Sequence of chain 1.A:
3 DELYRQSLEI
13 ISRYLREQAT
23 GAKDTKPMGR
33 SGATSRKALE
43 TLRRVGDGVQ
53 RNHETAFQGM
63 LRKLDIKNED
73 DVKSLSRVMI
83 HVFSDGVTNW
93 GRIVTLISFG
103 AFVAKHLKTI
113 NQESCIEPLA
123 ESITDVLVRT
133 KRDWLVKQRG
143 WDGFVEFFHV

A small-molecule ligand and the protein it binds are described below.
Small molecule (SMILES): Cc1cc(OCCCc2c3n(c4c(-c5c(C)nn(C)c5C)cccc24)CCCN(Cc2cccc(C(=O)O)c2)C3=O)cc(C)c1Cl

Binding-site contacts:
Ligand atom CLAI contacts residue LEU121 of chain 1.A at 3.8 Å.
Ligand atom OAG contacts residue VAL84 of chain 1.A at 3.7 Å.
Ligand atom CAA contacts residue LEU77 of chain 1.A at 3.4 Å (hydrophobic).
Ligand atom NAZ contacts residue ALA58 of chain 1.A at 3.4 Å.
Ligand atom CAN contacts residue PHE59 of chain 1.A at 3.7 Å (hydrophobic).
Ligand atom CBF contacts residue ALA58 of chain 1.A at 3.4 Å (hydrophobic).
Ligand atom CAQ contacts residue PHE101 of chain 1.A at 3.4 Å (hydrophobic).
Ligand atom CBP contacts residue VAL84 of chain 1.A at 4.0 Å (hydrophobic).
Ligand atom CAP contacts residue MET81 of chain 1.A at 3.5 Å (hydrophobic).
Ligand atom OAH contacts residue HIS55 of chain 1.A at 3.5 Å (h-bond).
Ligand atom CBH contacts residue MET81 of chain 1.A at 4.0 Å (hydrophobic).
Ligand atom CAA contacts residue VAL80 of chain 1.A at 3.8 Å (hydrophobic).
Ligand atom CBM contacts residue THR97 of chain 1.A at 3.8 Å.
Ligand atom CAB contacts residue PHE101 of chain 1.A at 3.8 Å (hydrophobic).
Ligand atom CBE contacts residue MET81 of chain 1.A at 3.9 Å (hydrophobic).
Ligand atom CAB contacts residue GLY102 of chain 1.A at 3.5 Å.
Ligand atom CAV contacts residue LEU98 of chain 1.A at 3.8 Å (hydrophobic).
Ligand atom CAY contacts residue ARG94 of chain 1.A at 3.6 Å.
Ligand atom NBS contacts residue ALA58 of chain 1.A at 4.0 Å.
Ligand atom CAU contacts residue LEU98 of chain 1.A at 3.6 Å (hydrophobic).
Ligand atom OAG contacts residue ARG94 of chain 1.A at 3.4 Å (salt-bridge).
Ligand atom CAQ contacts residue MET81 of chain 1.A at 4.0 Å (hydrophobic).
Ligand atom CBG contacts residue ARG94 of chain 1.A at 3.5 Å.
Ligand atom NBT contacts residue VAL84 of chain 1.A at 3.9 Å.
Ligand atom CAB contacts residue ILE125 of chain 1.A at 3.8 Å (hydrophobic).
Ligand atom CAO contacts residue PHE59 of chain 1.A at 3.6 Å (hydrophobic).
Ligand atom CBH contacts residue PHE101 of chain 1.A at 3.8 Å (hydrophobic).
Ligand atom CAV contacts residue THR97 of chain 1.A at 3.7 Å.
Ligand atom CBE contacts residue PHE101 of chain 1.A at 3.3 Å (hydrophobic).
Ligand atom CAA contacts residue MET81 of chain 1.A at 3.8 Å (hydrophobic).
Ligand atom CBQ contacts residue VAL84 of chain 1.A at 3.9 Å (hydrophobic).
Ligand atom CBD contacts residue MET81 of chain 1.A at 3.8 Å (hydrophobic).
Ligand atom CLAI contacts residue LEU77 of chain 1.A at 3.7 Å.
Ligand atom CAC contacts residue ALA58 of chain 1.A at 3.7 Å (hydrophobic).
Ligand atom CBK contacts residue PHE101 of chain 1.A at 3.7 Å (hydrophobic).
Ligand atom CAL contacts residue ARG94 of chain 1.A at 3.5 Å.
Ligand atom CBM contacts residue VAL84 of chain 1.A at 4.0 Å (hydrophobic).
Ligand atom CAA contacts residue LEU66 of chain 1.A at 3.9 Å (hydrophobic).
Ligand atom CBO contacts residue VAL84 of chain 1.A at 4.0 Å (hydrophobic).
Ligand atom CAK contacts residue PHE59 of chain 1.A at 3.4 Å (hydrophobic).